Sequence of chain 1.M:
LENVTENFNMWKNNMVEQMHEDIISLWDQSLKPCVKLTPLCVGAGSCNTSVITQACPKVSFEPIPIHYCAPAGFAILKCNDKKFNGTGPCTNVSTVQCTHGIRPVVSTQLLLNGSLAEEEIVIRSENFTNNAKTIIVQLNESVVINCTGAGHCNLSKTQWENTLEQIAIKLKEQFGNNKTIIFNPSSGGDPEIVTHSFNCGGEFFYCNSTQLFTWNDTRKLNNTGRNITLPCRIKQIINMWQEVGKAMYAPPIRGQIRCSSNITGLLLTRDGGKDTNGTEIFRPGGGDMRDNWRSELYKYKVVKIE

A protein and the small-molecule ligand that binds it are described below.
Small molecule (SMILES): CC(=O)N[C@@H]1[C@@H](O)[C@H](O)[C@@H](CO)O[C@H]1O

Binding-site contacts:
Ligand atom O6 contacts residue VAL201 of chain 1.M at 4.5 Å.
Ligand atom C3 contacts residue ASN215 of chain 1.M at 3.8 Å.
Ligand atom O5 contacts residue ASN215 of chain 1.M at 2.4 Å (h-bond).
Ligand atom C8 contacts residue ASN215 of chain 1.M at 3.3 Å.
Ligand atom C8 contacts residue PRO238 of chain 1.M at 3.9 Å (hydrophobic).
Ligand atom C7 contacts residue THR217 of chain 1.M at 4.3 Å.
Ligand atom C4 contacts residue ASN215 of chain 1.M at 4.2 Å.
Ligand atom O6 contacts residue ASN215 of chain 1.M at 4.1 Å.
Ligand atom C7 contacts residue ASN215 of chain 1.M at 3.3 Å.
Ligand atom C5 contacts residue ASN215 of chain 1.M at 3.7 Å.
Ligand atom C2 contacts residue THR217 of chain 1.M at 3.8 Å.
Ligand atom C2 contacts residue ASN215 of chain 1.M at 2.4 Å.
Ligand atom O7 contacts residue THR217 of chain 1.M at 3.8 Å.
Ligand atom N2 contacts residue ASN215 of chain 1.M at 3.0 Å (h-bond).
Ligand atom O7 contacts residue ASN215 of chain 1.M at 4.2 Å.
Ligand atom C4 contacts residue THR217 of chain 1.M at 4.3 Å.
Ligand atom C1 contacts residue THR217 of chain 1.M at 3.9 Å.
Ligand atom O5 contacts residue THR217 of chain 1.M at 3.8 Å.
Ligand atom C8 contacts residue GLN218 of chain 1.M at 3.5 Å.
Ligand atom C1 contacts residue ASN215 of chain 1.M at 1.4 Å.